Sequence of chain 1.A:
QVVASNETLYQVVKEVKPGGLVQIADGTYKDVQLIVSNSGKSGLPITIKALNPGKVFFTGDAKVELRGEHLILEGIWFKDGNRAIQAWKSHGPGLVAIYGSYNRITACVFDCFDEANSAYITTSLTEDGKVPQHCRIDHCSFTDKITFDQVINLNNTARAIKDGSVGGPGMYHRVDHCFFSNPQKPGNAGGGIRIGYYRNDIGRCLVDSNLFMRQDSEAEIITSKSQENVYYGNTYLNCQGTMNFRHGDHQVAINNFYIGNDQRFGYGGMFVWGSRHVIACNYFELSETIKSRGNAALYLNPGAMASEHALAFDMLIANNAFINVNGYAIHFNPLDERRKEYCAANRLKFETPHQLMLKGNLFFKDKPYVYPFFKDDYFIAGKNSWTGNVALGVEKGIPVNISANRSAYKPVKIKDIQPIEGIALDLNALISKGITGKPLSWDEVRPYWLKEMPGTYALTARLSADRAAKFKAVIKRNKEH

Binding-site contacts:
Ligand atom C2 contacts residue ASP233 of chain 1.A at 3.7 Å.
Ligand atom C3 contacts residue LYS463 of chain 1.A at 3.7 Å.
Ligand atom C5 contacts residue HIS202 of chain 1.A at 3.7 Å.
Ligand atom O6B contacts residue HIS202 of chain 1.A at 3.2 Å (h-bond).
Ligand atom O2 contacts residue GLY462 of chain 1.A at 3.7 Å.
Ligand atom C3 contacts residue LEU465 of chain 1.A at 4.0 Å (hydrophobic).
Ligand atom O5 contacts residue SER234 of chain 1.A at 2.3 Å (h-bond).
Ligand atom C6 contacts residue SER234 of chain 1.A at 4.1 Å.
Ligand atom O6A contacts residue HIS202 of chain 1.A at 3.8 Å.
Ligand atom C6 contacts residue ASN280 of chain 1.A at 3.4 Å.
Ligand atom C5 contacts residue SER234 of chain 1.A at 2.7 Å.
Ligand atom C1 contacts residue SER234 of chain 1.A at 1.4 Å.
Ligand atom O6 contacts residue GLU469 of chain 1.A at 4.0 Å.
Ligand atom C3 contacts residue SER234 of chain 1.A at 2.8 Å.
Ligand atom O4 contacts residue PHE282 of chain 1.A at 3.2 Å.
Ligand atom C1 contacts residue ASP233 of chain 1.A at 3.4 Å.
Ligand atom O3 contacts residue GLY462 of chain 1.A at 3.9 Å.
Ligand atom O2 contacts residue SER234 of chain 1.A at 3.6 Å.
Ligand atom C5 contacts residue HIS202 of chain 1.A at 4.1 Å.
Ligand atom C6 contacts residue GLY258 of chain 1.A at 3.5 Å.
Ligand atom O5 contacts residue ARG199 of chain 1.A at 3.3 Å (salt-bridge).
Ligand atom O5 contacts residue HIS202 of chain 1.A at 3.8 Å.
Ligand atom C4 contacts residue LYS463 of chain 1.A at 3.6 Å.
Ligand atom C4 contacts residue SER234 of chain 1.A at 3.3 Å.
Ligand atom C6 contacts residue HIS202 of chain 1.A at 3.4 Å.
Ligand atom O3 contacts residue TYR257 of chain 1.A at 3.3 Å.
Ligand atom O6 contacts residue HIS202 of chain 1.A at 2.7 Å.
Ligand atom C1 contacts residue ASP233 of chain 1.A at 3.5 Å.
Ligand atom C1 contacts residue ARG199 of chain 1.A at 3.8 Å.
Ligand atom C4 contacts residue GLY462 of chain 1.A at 3.9 Å.
Ligand atom O4 contacts residue LYS463 of chain 1.A at 2.6 Å (salt-bridge).
Ligand atom O3 contacts residue SER234 of chain 1.A at 4.1 Å.
Ligand atom O5 contacts residue ASP233 of chain 1.A at 3.9 Å.
Ligand atom O4 contacts residue SER234 of chain 1.A at 4.1 Å.
Ligand atom O2 contacts residue ASP233 of chain 1.A at 4.1 Å.
Ligand atom C2 contacts residue SER234 of chain 1.A at 2.4 Å.
Ligand atom O5 contacts residue HIS202 of chain 1.A at 3.0 Å.
Ligand atom O3 contacts residue LYS463 of chain 1.A at 2.9 Å (salt-bridge).
Ligand atom C1 contacts residue HIS202 of chain 1.A at 3.8 Å.
Ligand atom C6 contacts residue HIS202 of chain 1.A at 3.5 Å.

The small molecule below binds the protein below.
Small molecule (SMILES): CO[C@@H]1[C@H](O[C@@H]2CO[C@@H](O[C@H]3[C@H](O)[C@@H](O)[C@@H](O[C@@H]4CO[C@H](CO)[C@@H](O[C@@H]5O[C@@H](C)[C@H](O)[C@@H](O)[C@H]5O)[C@@H]4O)O[C@@H]3C(=O)O)[C@H](O)[C@H]2O)OC[C@@H](O[C@@H]2O[C@H](CO)[C@@H](O)[C@H](O)[C@H]2O)[C@H]1O[C@H]1O[C@H](CO)C[C@H](O)[C@H]1O